Sequence of chain 3.C:
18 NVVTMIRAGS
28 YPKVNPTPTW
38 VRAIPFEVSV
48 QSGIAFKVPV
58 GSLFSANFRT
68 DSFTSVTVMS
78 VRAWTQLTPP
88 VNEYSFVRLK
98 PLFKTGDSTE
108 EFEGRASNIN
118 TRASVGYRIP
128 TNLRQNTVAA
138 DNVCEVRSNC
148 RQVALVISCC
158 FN

Sequence of chain 3.EA:
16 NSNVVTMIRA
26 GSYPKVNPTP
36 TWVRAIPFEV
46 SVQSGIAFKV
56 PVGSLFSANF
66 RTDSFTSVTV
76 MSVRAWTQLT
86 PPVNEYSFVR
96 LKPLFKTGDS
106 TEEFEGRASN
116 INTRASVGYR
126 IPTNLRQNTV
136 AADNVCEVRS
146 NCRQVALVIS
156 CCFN

Sequence of chain 2.FA:
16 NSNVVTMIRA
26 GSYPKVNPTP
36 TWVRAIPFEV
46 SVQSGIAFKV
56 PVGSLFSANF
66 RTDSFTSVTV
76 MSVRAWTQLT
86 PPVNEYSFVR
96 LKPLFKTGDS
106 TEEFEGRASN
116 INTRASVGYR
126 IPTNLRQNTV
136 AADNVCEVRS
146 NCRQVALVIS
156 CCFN

The small molecule below binds the protein below.
Small molecule (SMILES): O=c1ccn([C@@H]2O[C@H](CO[P](=O)(O)O[C@H]3[C@@H](O)[C@H](n4ccc(=O)[nH]c4=O)O[C@@H]3CO[P](=O)(O)O[C@H]3[C@@H](O)[C@H](n4ccc(=O)[nH]c4=O)O[C@@H]3CO[P](=O)(O)O[C@H]3[C@@H](O)[C@H](n4ccc(=O)[nH]c4=O)O[C@@H]3CO[P](=O)(O)O[C@H]3[C@@H](O)[C@H](n4ccc(=O)[nH]c4=O)O[C@@H]3CO[P](=O)(O)O[C@H]3[C@@H](O)[C@H](n4ccc(=O)[nH]c4=O)O[C@@H]3COP(=O)=O)[C@@H](O)[C@H]2O)c(=O)[nH]1

Binding-site contacts:
Ligand atom C5' contacts residue THR36 of chain 3.EA at 4.1 Å.
Ligand atom O2' contacts residue VAL38 of chain 3.EA at 4.1 Å.
Ligand atom C4' contacts residue THR36 of chain 3.EA at 4.1 Å.
Ligand atom C3' contacts residue ALA40 of chain 2.FA at 3.6 Å (hydrophobic).
Ligand atom C5' contacts residue ALA40 of chain 2.FA at 3.4 Å (hydrophobic).
Ligand atom O2 contacts residue VAL38 of chain 3.EA at 4.1 Å.
Ligand atom C5' contacts residue VAL19 of chain 3.C at 3.7 Å (hydrophobic).
Ligand atom O2' contacts residue VAL38 of chain 2.FA at 3.1 Å (h-bond).
Ligand atom O2' contacts residue THR36 of chain 3.EA at 3.3 Å (h-bond).
Ligand atom O3' contacts residue THR36 of chain 3.EA at 3.3 Å (h-bond).
Ligand atom C3' contacts residue THR36 of chain 3.EA at 4.1 Å.
Ligand atom O5' contacts residue SER155 of chain 2.FA at 3.6 Å.
Ligand atom C5' contacts residue SER155 of chain 2.FA at 3.4 Å.
Ligand atom C5' contacts residue SER77 of chain 2.FA at 4.0 Å.
Ligand atom OP1 contacts residue VAL20 of chain 3.C at 4.1 Å.
Ligand atom O3' contacts residue ALA40 of chain 2.FA at 3.3 Å.
Ligand atom C1' contacts residue VAL38 of chain 3.EA at 3.7 Å (hydrophobic).
Ligand atom C5' contacts residue THR21 of chain 3.C at 4.0 Å.
Ligand atom P contacts residue SER155 of chain 2.FA at 3.0 Å.
Ligand atom O2' contacts residue ARG39 of chain 2.FA at 3.9 Å.
Ligand atom OP1 contacts residue ARG79 of chain 2.FA at 3.7 Å.
Ligand atom O2' contacts residue TRP37 of chain 3.EA at 4.1 Å.
Ligand atom O4' contacts residue VAL38 of chain 3.EA at 3.8 Å.
Ligand atom O2' contacts residue ASN18 of chain 3.C at 3.7 Å.
Ligand atom C4' contacts residue PRO35 of chain 3.EA at 3.8 Å (hydrophobic).
Ligand atom O2 contacts residue VAL38 of chain 2.FA at 3.5 Å (h-bond).
Ligand atom OP1 contacts residue SER155 of chain 2.FA at 1.7 Å (h-bond).
Ligand atom C1' contacts residue VAL38 of chain 2.FA at 4.1 Å (hydrophobic).
Ligand atom OP2 contacts residue ARG79 of chain 2.FA at 2.5 Å (salt-bridge).
Ligand atom OP2 contacts residue ALA40 of chain 2.FA at 4.0 Å.
Ligand atom C4' contacts residue VAL19 of chain 3.C at 3.7 Å (hydrophobic).
Ligand atom C2' contacts residue VAL38 of chain 2.FA at 4.1 Å (hydrophobic).
Ligand atom C2 contacts residue VAL38 of chain 2.FA at 4.0 Å (hydrophobic).
Ligand atom C5' contacts residue PRO35 of chain 3.EA at 3.7 Å (hydrophobic).
Ligand atom C4' contacts residue ALA40 of chain 2.FA at 3.1 Å (hydrophobic).
Ligand atom P contacts residue ALA40 of chain 2.FA at 4.1 Å.
Ligand atom P contacts residue ARG79 of chain 2.FA at 3.6 Å.
Ligand atom OP1 contacts residue THR21 of chain 3.C at 3.1 Å.
Ligand atom OP1 contacts residue SER77 of chain 2.FA at 3.5 Å (h-bond).
Ligand atom O3' contacts residue SER155 of chain 2.FA at 3.5 Å (h-bond).